Sequence of chain 2.A:
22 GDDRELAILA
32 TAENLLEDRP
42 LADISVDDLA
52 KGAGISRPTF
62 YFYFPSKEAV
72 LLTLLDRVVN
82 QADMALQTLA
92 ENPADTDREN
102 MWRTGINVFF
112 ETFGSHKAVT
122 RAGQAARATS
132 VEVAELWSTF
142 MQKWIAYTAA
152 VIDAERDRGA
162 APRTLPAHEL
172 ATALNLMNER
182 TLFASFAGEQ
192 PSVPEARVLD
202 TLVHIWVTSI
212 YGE

A protein and the small-molecule ligand that binds it are described below.
Small molecule (SMILES): O=C(NCc1ccoc1)N1CCCC1

Binding-site contacts:
Ligand atom C6 contacts residue LEU183 of chain 2.A at 3.9 Å (hydrophobic).
Ligand atom N1 contacts residue ASN179 of chain 2.A at 3.8 Å.
Ligand atom O1 contacts residue PHE110 of chain 2.A at 3.6 Å.
Ligand atom N contacts residue ASN179 of chain 2.A at 3.8 Å.
Ligand atom N contacts residue ASN176 of chain 2.A at 3.1 Å (h-bond).
Ligand atom C4 contacts residue TRP207 of chain 2.A at 3.6 Å (hydrophobic).
Ligand atom C3 contacts residue PHE110 of chain 2.A at 3.6 Å (hydrophobic).
Ligand atom C4 contacts residue ASN179 of chain 2.A at 3.6 Å.
Ligand atom O contacts residue LEU87 of chain 2.A at 4.0 Å.
Ligand atom C9 contacts residue ASN176 of chain 2.A at 3.3 Å.
Ligand atom O contacts residue TYR148 of chain 2.A at 4.0 Å.
Ligand atom C6 contacts residue PHE110 of chain 2.A at 3.9 Å (hydrophobic).
Ligand atom O1 contacts residue ASN179 of chain 2.A at 2.8 Å (h-bond).
Ligand atom C5 contacts residue ASN179 of chain 2.A at 3.4 Å.
Ligand atom N contacts residue PHE110 of chain 2.A at 3.7 Å.
Ligand atom C7 contacts residue TRP138 of chain 2.A at 3.9 Å (hydrophobic).
Ligand atom C contacts residue THR149 of chain 2.A at 3.4 Å.
Ligand atom C contacts residue ASN176 of chain 2.A at 3.4 Å.
Ligand atom C1 contacts residue TYR148 of chain 2.A at 3.8 Å (hydrophobic).
Ligand atom C8 contacts residue MET142 of chain 2.A at 3.4 Å (hydrophobic).
Ligand atom C6 contacts residue GLU180 of chain 2.A at 3.9 Å.
Ligand atom C2 contacts residue GLY106 of chain 2.A at 4.0 Å.
Ligand atom C4 contacts residue PHE110 of chain 2.A at 3.7 Å (hydrophobic).
Ligand atom C8 contacts residue TRP145 of chain 2.A at 3.6 Å (hydrophobic).
Ligand atom C5 contacts residue PHE110 of chain 2.A at 3.7 Å (hydrophobic).
Ligand atom C6 contacts residue ASN179 of chain 2.A at 3.8 Å.
Ligand atom C5 contacts residue ASN176 of chain 2.A at 4.0 Å.
Ligand atom C1 contacts residue THR149 of chain 2.A at 3.2 Å.
Ligand atom N1 contacts residue PHE110 of chain 2.A at 3.8 Å.
Ligand atom C1 contacts residue LEU87 of chain 2.A at 3.8 Å (hydrophobic).
Ligand atom C9 contacts residue TRP145 of chain 2.A at 3.9 Å (hydrophobic).
Ligand atom C1 contacts residue TRP145 of chain 2.A at 3.9 Å (hydrophobic).
Ligand atom C4 contacts residue ASN176 of chain 2.A at 3.9 Å.
Ligand atom C7 contacts residue GLU180 of chain 2.A at 4.0 Å.
Ligand atom C3 contacts residue ASN176 of chain 2.A at 4.0 Å.
Ligand atom C contacts residue PHE110 of chain 2.A at 3.7 Å (hydrophobic).
Ligand atom C8 contacts residue TRP138 of chain 2.A at 4.0 Å (hydrophobic).
Ligand atom C2 contacts residue TRP207 of chain 2.A at 4.0 Å (hydrophobic).
Ligand atom O contacts residue THR149 of chain 2.A at 3.8 Å.
Ligand atom C3 contacts residue TRP207 of chain 2.A at 3.7 Å (hydrophobic).